Sequence of chain 14.A:
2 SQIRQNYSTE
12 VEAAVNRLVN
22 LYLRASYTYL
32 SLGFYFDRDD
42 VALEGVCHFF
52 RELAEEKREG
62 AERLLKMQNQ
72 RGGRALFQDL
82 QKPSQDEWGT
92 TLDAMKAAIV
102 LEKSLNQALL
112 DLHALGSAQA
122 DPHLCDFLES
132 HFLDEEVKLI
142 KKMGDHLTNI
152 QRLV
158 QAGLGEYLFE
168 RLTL

This small molecule binds to this protein.
Small molecule (SMILES): Cc1cccc(C)c1O

Sequence of chain 11.A:
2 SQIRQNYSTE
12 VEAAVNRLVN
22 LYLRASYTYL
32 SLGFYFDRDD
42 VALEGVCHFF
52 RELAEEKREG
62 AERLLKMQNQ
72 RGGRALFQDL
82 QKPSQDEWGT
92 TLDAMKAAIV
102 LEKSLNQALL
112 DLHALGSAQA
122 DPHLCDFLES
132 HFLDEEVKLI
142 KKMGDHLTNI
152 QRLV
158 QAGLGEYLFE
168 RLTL

Binding-site contacts:
Ligand atom O1 contacts residue ARG59 of chain 11.A at 3.2 Å.
Ligand atom C1 contacts residue SER27 of chain 11.A at 4.4 Å.
Ligand atom O1 contacts residue 2MY1 of chain 14.H at 0.5 Å (h-bond).
Ligand atom C3 contacts residue LEU81 of chain 11.A at 3.9 Å (hydrophobic).
Ligand atom C8 contacts residue 2MY1 of chain 14.H at 2.3 Å.
Ligand atom C5 contacts residue SER27 of chain 11.A at 3.6 Å.
Ligand atom C4 contacts residue TYR28 of chain 11.A at 3.7 Å (hydrophobic).
Ligand atom C6 contacts residue ARG59 of chain 14.A at 4.3 Å.
Ligand atom C4 contacts residue 2MY1 of chain 14.H at 1.1 Å.
Ligand atom C8 contacts residue ARG59 of chain 11.A at 3.3 Å.
Ligand atom C5 contacts residue TYR28 of chain 11.A at 3.8 Å (hydrophobic).
Ligand atom C1 contacts residue ARG59 of chain 11.A at 4.3 Å.
Ligand atom C6 contacts residue 2MY1 of chain 14.H at 1.7 Å.
Ligand atom C7 contacts residue SER27 of chain 14.A at 4.3 Å.
Ligand atom C4 contacts residue LEU81 of chain 14.A at 4.1 Å (hydrophobic).
Ligand atom C5 contacts residue LEU31 of chain 11.A at 4.2 Å (hydrophobic).
Ligand atom C8 contacts residue ARG59 of chain 14.A at 3.6 Å.
Ligand atom C3 contacts residue LEU81 of chain 14.A at 3.6 Å (hydrophobic).
Ligand atom C4 contacts residue LEU24 of chain 11.A at 4.3 Å (hydrophobic).
Ligand atom C5 contacts residue 2MY1 of chain 14.H at 1.4 Å.
Ligand atom C1 contacts residue 2MY1 of chain 14.H at 1.1 Å.
Ligand atom C3 contacts residue 2MY1 of chain 14.H at 1.2 Å.
Ligand atom C2 contacts residue 2MY1 of chain 14.H at 0.2 Å.
Ligand atom O1 contacts residue ARG59 of chain 14.A at 3.3 Å.
Ligand atom C1 contacts residue ARG59 of chain 14.A at 4.2 Å.
Ligand atom C6 contacts residue SER27 of chain 11.A at 3.5 Å.
Ligand atom C8 contacts residue SER27 of chain 11.A at 3.2 Å.
Ligand atom C7 contacts residue 2MY1 of chain 14.H at 1.1 Å.